The protein below binds the small molecule below.
Small molecule (SMILES): CCCCN(C)C(=O)n1cc(C(=O)N[C@@H](Cc2cc(F)cc(F)c2)[C@H](O)CNCc2cccc(OC)c2)c2cc(C#N)ccc21

Sequence of chain 1.B:
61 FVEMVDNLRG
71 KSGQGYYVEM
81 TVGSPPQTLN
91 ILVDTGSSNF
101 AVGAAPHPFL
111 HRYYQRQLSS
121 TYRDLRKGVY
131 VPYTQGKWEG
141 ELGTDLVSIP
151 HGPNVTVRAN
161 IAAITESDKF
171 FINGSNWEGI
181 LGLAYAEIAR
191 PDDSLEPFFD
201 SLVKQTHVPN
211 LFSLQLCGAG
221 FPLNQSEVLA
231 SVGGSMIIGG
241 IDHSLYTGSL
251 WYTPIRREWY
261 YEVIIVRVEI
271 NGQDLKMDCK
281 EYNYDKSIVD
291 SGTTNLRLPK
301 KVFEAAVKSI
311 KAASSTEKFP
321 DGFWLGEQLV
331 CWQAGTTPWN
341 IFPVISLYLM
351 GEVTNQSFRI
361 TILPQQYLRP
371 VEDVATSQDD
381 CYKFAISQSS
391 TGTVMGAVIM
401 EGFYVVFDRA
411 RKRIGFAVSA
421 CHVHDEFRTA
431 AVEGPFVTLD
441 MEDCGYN

Binding-site contacts:
Ligand atom C14 contacts residue GLY73 of chain 1.B at 3.4 Å.
Ligand atom C53 contacts residue GLY292 of chain 1.B at 3.3 Å.
Ligand atom C42 contacts residue GLY96 of chain 1.B at 3.4 Å.
Ligand atom C77 contacts residue VAL131 of chain 1.B at 3.5 Å (hydrophobic).
Ligand atom O63 contacts residue ASP94 of chain 1.B at 2.6 Å (salt-bridge).
Ligand atom C7 contacts residue ARG297 of chain 1.B at 3.5 Å.
Ligand atom O33 contacts residue THR294 of chain 1.B at 3.2 Å (h-bond).
Ligand atom O46 contacts residue TYR133 of chain 1.B at 3.5 Å.
Ligand atom F2 contacts residue TRP177 of chain 1.B at 3.3 Å.
Ligand atom C57 contacts residue TYR133 of chain 1.B at 3.6 Å (hydrophobic).
Ligand atom C9 contacts residue ARG297 of chain 1.B at 3.5 Å.
Ligand atom C8 contacts residue GLY292 of chain 1.B at 3.5 Å.
Ligand atom C14 contacts residue THR294 of chain 1.B at 3.3 Å.
Ligand atom F1 contacts residue PHE170 of chain 1.B at 3.2 Å.
Ligand atom C48 contacts residue ASP94 of chain 1.B at 3.3 Å.
Ligand atom O63 contacts residue SER97 of chain 1.B at 3.3 Å.
Ligand atom N2 contacts residue ARG297 of chain 1.B at 3.3 Å (salt-bridge).
Ligand atom C53 contacts residue LEU92 of chain 1.B at 3.5 Å (hydrophobic).
Ligand atom C38 contacts residue ASP290 of chain 1.B at 3.2 Å.
Ligand atom F1 contacts residue GLY136 of chain 1.B at 3.5 Å.
Ligand atom C67 contacts residue GLY96 of chain 1.B at 3.2 Å.
Ligand atom C6 contacts residue THR293 of chain 1.B at 3.6 Å.
Ligand atom N2 contacts residue THR134 of chain 1.B at 3.2 Å.
Ligand atom C9 contacts residue SO41 of chain 1.H at 3.6 Å.
Ligand atom N39 contacts residue GLY96 of chain 1.B at 2.9 Å (h-bond).
Ligand atom C9 contacts residue GLN135 of chain 1.B at 3.3 Å.
Ligand atom C37 contacts residue ASP94 of chain 1.B at 3.5 Å.
Ligand atom C55 contacts residue PHE170 of chain 1.B at 3.5 Å (hydrophobic).
Ligand atom C2 contacts residue GLY292 of chain 1.B at 3.1 Å.
Ligand atom C48 contacts residue GLY292 of chain 1.B at 3.5 Å.
Ligand atom N39 contacts residue ASP290 of chain 1.B at 2.7 Å (salt-bridge).
Ligand atom N35 contacts residue THR293 of chain 1.B at 3.5 Å (h-bond).
Ligand atom C15 contacts residue GLY73 of chain 1.B at 3.5 Å.
Ligand atom C18 contacts residue THR294 of chain 1.B at 3.5 Å.
Ligand atom C69 contacts residue PRO132 of chain 1.B at 3.4 Å (hydrophobic).
Ligand atom C8 contacts residue GLY75 of chain 1.B at 3.5 Å.
Ligand atom O63 contacts residue GLY96 of chain 1.B at 3.3 Å (h-bond).
Ligand atom N35 contacts residue GLY292 of chain 1.B at 2.9 Å (h-bond).
Ligand atom C56 contacts residue PHE170 of chain 1.B at 3.5 Å (hydrophobic).
Ligand atom O63 contacts residue TYR133 of chain 1.B at 3.6 Å.